A protein and the small-molecule ligand that binds it are described below.
Small molecule (SMILES): O=c1ccn([C@H]2C[C@H](O)[C@@H](CO)O2)c(=O)[nH]1

Sequence of chain 1.G:
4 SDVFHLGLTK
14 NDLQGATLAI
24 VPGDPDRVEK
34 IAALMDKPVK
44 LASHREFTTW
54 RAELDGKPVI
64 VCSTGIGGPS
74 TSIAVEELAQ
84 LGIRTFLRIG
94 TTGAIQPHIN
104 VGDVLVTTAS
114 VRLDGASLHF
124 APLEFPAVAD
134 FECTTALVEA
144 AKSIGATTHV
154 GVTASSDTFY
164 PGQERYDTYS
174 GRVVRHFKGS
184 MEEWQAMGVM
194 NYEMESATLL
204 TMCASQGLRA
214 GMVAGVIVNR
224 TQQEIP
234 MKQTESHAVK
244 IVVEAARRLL

Sequence of chain 1.H:
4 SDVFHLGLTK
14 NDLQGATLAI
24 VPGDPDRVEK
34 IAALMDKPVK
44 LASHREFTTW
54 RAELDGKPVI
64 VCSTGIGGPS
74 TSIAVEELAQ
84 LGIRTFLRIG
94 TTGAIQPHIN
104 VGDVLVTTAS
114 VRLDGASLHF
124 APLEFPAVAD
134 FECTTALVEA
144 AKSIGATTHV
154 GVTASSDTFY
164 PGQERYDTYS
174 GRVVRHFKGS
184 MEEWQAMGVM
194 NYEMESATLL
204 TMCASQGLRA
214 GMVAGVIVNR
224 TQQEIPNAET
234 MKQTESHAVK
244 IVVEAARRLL

Binding-site contacts:
Ligand atom C4' contacts residue ARG48 of chain 1.H at 4.0 Å.
Ligand atom O2 contacts residue MET197 of chain 1.G at 3.2 Å.
Ligand atom C2 contacts residue TYR195 of chain 1.G at 3.9 Å (hydrophobic).
Ligand atom O5' contacts residue HIS8 of chain 1.H at 2.7 Å (h-bond).
Ligand atom C5 contacts residue PHE162 of chain 1.G at 3.9 Å (hydrophobic).
Ligand atom C3' contacts residue GLU198 of chain 1.G at 3.5 Å.
Ligand atom C4' contacts residue PO41 of chain 1.VA at 3.6 Å.
Ligand atom O3' contacts residue PO41 of chain 1.VA at 2.9 Å (h-bond).
Ligand atom O4 contacts residue GLN166 of chain 1.G at 3.4 Å (h-bond).
Ligand atom C3' contacts residue MET197 of chain 1.G at 3.8 Å (hydrophobic).
Ligand atom C4 contacts residue GLY96 of chain 1.G at 3.9 Å.
Ligand atom C5' contacts residue PHE162 of chain 1.G at 4.0 Å (hydrophobic).
Ligand atom O3' contacts residue GLU198 of chain 1.G at 2.7 Å (salt-bridge).
Ligand atom O2 contacts residue GLN166 of chain 1.G at 2.9 Å (h-bond).
Ligand atom N3 contacts residue GLN166 of chain 1.G at 2.8 Å (h-bond).
Ligand atom C1' contacts residue THR94 of chain 1.G at 3.8 Å.
Ligand atom C4 contacts residue GLN166 of chain 1.G at 3.6 Å.
Ligand atom C2 contacts residue GLU196 of chain 1.G at 4.0 Å.
Ligand atom O5' contacts residue PHE162 of chain 1.G at 3.8 Å.
Ligand atom C2' contacts residue PO41 of chain 1.VA at 3.5 Å.
Ligand atom O4' contacts residue PO41 of chain 1.VA at 3.9 Å.
Ligand atom O2 contacts residue TYR195 of chain 1.G at 4.0 Å.
Ligand atom N3 contacts residue ARG168 of chain 1.G at 4.0 Å.
Ligand atom C4 contacts residue PHE162 of chain 1.G at 3.7 Å (hydrophobic).
Ligand atom O4 contacts residue GLY96 of chain 1.G at 4.0 Å.
Ligand atom O3' contacts residue ILE69 of chain 1.G at 3.7 Å.
Ligand atom C6 contacts residue THR94 of chain 1.G at 3.9 Å.
Ligand atom C2' contacts residue GLU198 of chain 1.G at 3.5 Å.
Ligand atom C3' contacts residue PO41 of chain 1.VA at 3.8 Å.
Ligand atom C5 contacts residue GLY96 of chain 1.G at 3.8 Å.
Ligand atom O4 contacts residue ARG168 of chain 1.G at 2.7 Å (salt-bridge).
Ligand atom C5' contacts residue MET197 of chain 1.G at 3.9 Å (hydrophobic).
Ligand atom C5' contacts residue HIS8 of chain 1.H at 3.4 Å.
Ligand atom O2 contacts residue GLU196 of chain 1.G at 3.4 Å.
Ligand atom C2 contacts residue PHE162 of chain 1.G at 3.9 Å (hydrophobic).
Ligand atom C4 contacts residue ARG168 of chain 1.G at 3.6 Å.
Ligand atom C2 contacts residue GLN166 of chain 1.G at 3.6 Å.
Ligand atom C2' contacts residue MET197 of chain 1.G at 3.7 Å (hydrophobic).
Ligand atom N3 contacts residue TYR195 of chain 1.G at 3.8 Å.
Ligand atom N3 contacts residue PHE162 of chain 1.G at 3.8 Å.